Binding-site contacts:
Ligand atom O1A contacts residue GLY718 of chain 1.H at 3.7 Å.
Ligand atom S1G contacts residue GLN775 of chain 1.H at 2.7 Å (h-bond).
Ligand atom C5 contacts residue TRP688 of chain 1.H at 3.5 Å (hydrophobic).
Ligand atom O1B contacts residue GLY716 of chain 1.H at 2.6 Å (h-bond).
Ligand atom N7 contacts residue TRP688 of chain 1.H at 3.7 Å.
Ligand atom PA contacts residue SER721 of chain 1.H at 3.6 Å.
Ligand atom S1G contacts residue SER720 of chain 1.H at 3.2 Å (h-bond).
Ligand atom O2B contacts residue SER720 of chain 1.H at 3.9 Å.
Ligand atom O1A contacts residue SER720 of chain 1.H at 4.0 Å.
Ligand atom N6 contacts residue TRP688 of chain 1.H at 3.5 Å.
Ligand atom O2B contacts residue GLY718 of chain 1.H at 2.7 Å (h-bond).
Ligand atom N1 contacts residue SER405 of chain 1.H at 3.7 Å.
Ligand atom O5' contacts residue SER721 of chain 1.H at 3.7 Å.
Ligand atom O3A contacts residue GLY716 of chain 1.H at 3.9 Å.
Ligand atom PG contacts residue SER720 of chain 1.H at 3.7 Å.
Ligand atom PB contacts residue GLY716 of chain 1.H at 3.9 Å.
Ligand atom C2 contacts residue TRP688 of chain 1.H at 3.6 Å (hydrophobic).
Ligand atom C4 contacts residue TRP688 of chain 1.H at 3.8 Å (hydrophobic).
Ligand atom N6 contacts residue THR404 of chain 1.H at 2.7 Å.
Ligand atom O3B contacts residue LYS719 of chain 1.H at 3.8 Å.
Ligand atom O2B contacts residue LYS719 of chain 1.H at 2.6 Å (salt-bridge).
Ligand atom C2 contacts residue SER405 of chain 1.H at 3.6 Å.
Ligand atom O2G contacts residue SER720 of chain 1.H at 3.8 Å.
Ligand atom PB contacts residue LYS719 of chain 1.H at 3.9 Å.
Ligand atom C6 contacts residue THR404 of chain 1.H at 3.8 Å.
Ligand atom O1B contacts residue CYS717 of chain 1.H at 3.6 Å (h-bond).
Ligand atom N1 contacts residue THR404 of chain 1.H at 3.6 Å.
Ligand atom C6 contacts residue TRP688 of chain 1.H at 3.3 Å (hydrophobic).
Ligand atom O4' contacts residue TRP688 of chain 1.H at 3.7 Å.
Ligand atom O1B contacts residue VAL715 of chain 1.H at 3.7 Å.
Ligand atom O1A contacts residue SER721 of chain 1.H at 2.4 Å (h-bond).
Ligand atom N1 contacts residue TRP688 of chain 1.H at 3.5 Å.
Ligand atom O2G contacts residue GLN775 of chain 1.H at 3.6 Å (h-bond).
Ligand atom O2A contacts residue SER720 of chain 1.H at 3.9 Å.
Ligand atom C5' contacts residue SER721 of chain 1.H at 3.8 Å.
Ligand atom O2B contacts residue CYS717 of chain 1.H at 3.3 Å (h-bond).
Ligand atom O3B contacts residue SER720 of chain 1.H at 3.5 Å (h-bond).
Ligand atom N3 contacts residue TRP688 of chain 1.H at 3.7 Å.
Ligand atom O2G contacts residue LYS719 of chain 1.H at 3.8 Å.
Ligand atom O1B contacts residue LYS719 of chain 1.H at 4.0 Å.

This small molecule binds to this protein.
Small molecule (SMILES): Nc1ncnc2c1ncn2[C@@H]1O[C@H](COP(=O)(O)OP(=O)(O)OP(O)(O)=S)[C@@H](O)[C@H]1O

Sequence of chain 1.H:
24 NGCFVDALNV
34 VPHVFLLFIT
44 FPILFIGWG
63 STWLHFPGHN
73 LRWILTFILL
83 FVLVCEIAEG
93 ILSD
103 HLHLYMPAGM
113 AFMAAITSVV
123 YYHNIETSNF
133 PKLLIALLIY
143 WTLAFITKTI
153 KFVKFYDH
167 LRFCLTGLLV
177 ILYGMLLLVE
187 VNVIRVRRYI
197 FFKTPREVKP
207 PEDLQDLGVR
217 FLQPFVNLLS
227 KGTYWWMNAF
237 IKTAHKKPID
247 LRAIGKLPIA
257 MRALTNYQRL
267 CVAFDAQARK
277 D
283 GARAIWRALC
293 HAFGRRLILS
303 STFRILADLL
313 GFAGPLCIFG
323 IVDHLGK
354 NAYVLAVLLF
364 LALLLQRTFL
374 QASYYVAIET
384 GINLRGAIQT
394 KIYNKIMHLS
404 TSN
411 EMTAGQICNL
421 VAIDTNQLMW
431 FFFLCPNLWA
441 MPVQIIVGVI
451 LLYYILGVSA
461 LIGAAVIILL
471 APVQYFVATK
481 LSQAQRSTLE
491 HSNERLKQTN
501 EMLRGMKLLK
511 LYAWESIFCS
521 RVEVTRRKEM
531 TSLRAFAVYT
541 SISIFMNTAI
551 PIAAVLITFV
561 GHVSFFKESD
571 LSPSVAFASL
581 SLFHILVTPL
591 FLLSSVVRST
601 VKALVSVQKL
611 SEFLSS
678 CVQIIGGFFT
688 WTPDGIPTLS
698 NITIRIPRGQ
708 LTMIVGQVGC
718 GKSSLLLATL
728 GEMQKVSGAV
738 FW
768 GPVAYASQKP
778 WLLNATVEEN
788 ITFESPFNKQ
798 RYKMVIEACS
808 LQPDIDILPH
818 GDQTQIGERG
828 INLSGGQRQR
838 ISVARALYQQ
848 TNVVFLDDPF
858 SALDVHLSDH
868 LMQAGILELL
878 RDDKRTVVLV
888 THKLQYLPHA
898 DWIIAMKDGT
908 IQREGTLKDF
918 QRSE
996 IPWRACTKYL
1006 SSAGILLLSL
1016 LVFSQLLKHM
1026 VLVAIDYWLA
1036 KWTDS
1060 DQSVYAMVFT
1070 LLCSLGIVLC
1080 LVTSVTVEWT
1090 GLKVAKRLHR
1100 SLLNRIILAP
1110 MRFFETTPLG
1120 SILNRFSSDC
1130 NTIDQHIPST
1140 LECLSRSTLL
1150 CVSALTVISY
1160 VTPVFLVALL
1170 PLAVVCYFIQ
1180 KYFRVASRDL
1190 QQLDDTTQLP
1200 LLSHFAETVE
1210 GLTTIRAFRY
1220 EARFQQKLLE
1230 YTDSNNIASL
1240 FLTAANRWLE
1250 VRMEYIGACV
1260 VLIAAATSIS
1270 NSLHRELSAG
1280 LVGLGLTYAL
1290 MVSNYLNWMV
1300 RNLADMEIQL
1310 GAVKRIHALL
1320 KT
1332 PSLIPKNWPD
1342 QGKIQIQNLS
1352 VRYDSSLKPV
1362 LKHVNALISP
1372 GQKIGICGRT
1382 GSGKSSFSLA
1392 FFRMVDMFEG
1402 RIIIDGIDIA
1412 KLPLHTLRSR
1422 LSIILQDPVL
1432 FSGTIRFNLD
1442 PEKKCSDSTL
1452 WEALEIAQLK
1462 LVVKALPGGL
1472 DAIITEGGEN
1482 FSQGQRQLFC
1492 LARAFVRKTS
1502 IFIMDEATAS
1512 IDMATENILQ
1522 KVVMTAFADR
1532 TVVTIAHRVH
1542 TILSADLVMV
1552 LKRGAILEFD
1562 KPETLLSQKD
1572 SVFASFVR